Binding-site contacts:
Ligand atom C2 contacts residue THR1119 of chain 1.A at 3.6 Å.
Ligand atom N2 contacts residue THR1119 of chain 1.A at 3.0 Å (h-bond).
Ligand atom O5 contacts residue HIS1120 of chain 1.A at 4.5 Å.
Ligand atom C2 contacts residue ASN1117 of chain 1.A at 2.5 Å.
Ligand atom O7 contacts residue ASN1117 of chain 1.A at 3.4 Å (h-bond).
Ligand atom C5 contacts residue ASN1117 of chain 1.A at 3.8 Å.
Ligand atom C5 contacts residue PHE1122 of chain 1.A at 3.9 Å (hydrophobic).
Ligand atom C7 contacts residue THR1119 of chain 1.A at 4.0 Å.
Ligand atom O4 contacts residue HIS1120 of chain 1.A at 4.2 Å.
Ligand atom C1 contacts residue THR1119 of chain 1.A at 3.7 Å.
Ligand atom C1 contacts residue ASN1117 of chain 1.A at 1.5 Å.
Ligand atom O5 contacts residue PHE1122 of chain 1.A at 3.4 Å.
Ligand atom C3 contacts residue THR1119 of chain 1.A at 3.6 Å.
Ligand atom N2 contacts residue ASN1117 of chain 1.A at 2.9 Å (h-bond).
Ligand atom O7 contacts residue HIS1120 of chain 1.A at 3.7 Å.
Ligand atom C4 contacts residue HIS1120 of chain 1.A at 4.4 Å.
Ligand atom C8 contacts residue THR1119 of chain 1.A at 3.9 Å.
Ligand atom C5 contacts residue HIS1120 of chain 1.A at 3.9 Å.
Ligand atom C1 contacts residue PHE1122 of chain 1.A at 4.1 Å (hydrophobic).
Ligand atom C1 contacts residue HIS1120 of chain 1.A at 4.1 Å.
Ligand atom C6 contacts residue PHE1122 of chain 1.A at 3.9 Å (hydrophobic).
Ligand atom C3 contacts residue HIS1120 of chain 1.A at 4.1 Å.
Ligand atom C3 contacts residue ASN1117 of chain 1.A at 3.8 Å.
Ligand atom C4 contacts residue ASN1117 of chain 1.A at 4.3 Å.
Ligand atom C8 contacts residue ASN1117 of chain 1.A at 3.1 Å.
Ligand atom O3 contacts residue THR1119 of chain 1.A at 4.3 Å.
Ligand atom C8 contacts residue HIS1120 of chain 1.A at 3.8 Å.
Ligand atom O5 contacts residue ASN1117 of chain 1.A at 2.4 Å (h-bond).
Ligand atom C7 contacts residue HIS1120 of chain 1.A at 4.1 Å.
Ligand atom C7 contacts residue ASN1117 of chain 1.A at 3.3 Å.

The protein below binds the small molecule below.
Small molecule (SMILES): CC(=O)N[C@H]1[C@H](O[C@H]2[C@H](O)[C@@H](NC(C)=O)CO[C@@H]2CO)O[C@H](CO)[C@@H](O)[C@@H]1O

Sequence of chain 1.A:
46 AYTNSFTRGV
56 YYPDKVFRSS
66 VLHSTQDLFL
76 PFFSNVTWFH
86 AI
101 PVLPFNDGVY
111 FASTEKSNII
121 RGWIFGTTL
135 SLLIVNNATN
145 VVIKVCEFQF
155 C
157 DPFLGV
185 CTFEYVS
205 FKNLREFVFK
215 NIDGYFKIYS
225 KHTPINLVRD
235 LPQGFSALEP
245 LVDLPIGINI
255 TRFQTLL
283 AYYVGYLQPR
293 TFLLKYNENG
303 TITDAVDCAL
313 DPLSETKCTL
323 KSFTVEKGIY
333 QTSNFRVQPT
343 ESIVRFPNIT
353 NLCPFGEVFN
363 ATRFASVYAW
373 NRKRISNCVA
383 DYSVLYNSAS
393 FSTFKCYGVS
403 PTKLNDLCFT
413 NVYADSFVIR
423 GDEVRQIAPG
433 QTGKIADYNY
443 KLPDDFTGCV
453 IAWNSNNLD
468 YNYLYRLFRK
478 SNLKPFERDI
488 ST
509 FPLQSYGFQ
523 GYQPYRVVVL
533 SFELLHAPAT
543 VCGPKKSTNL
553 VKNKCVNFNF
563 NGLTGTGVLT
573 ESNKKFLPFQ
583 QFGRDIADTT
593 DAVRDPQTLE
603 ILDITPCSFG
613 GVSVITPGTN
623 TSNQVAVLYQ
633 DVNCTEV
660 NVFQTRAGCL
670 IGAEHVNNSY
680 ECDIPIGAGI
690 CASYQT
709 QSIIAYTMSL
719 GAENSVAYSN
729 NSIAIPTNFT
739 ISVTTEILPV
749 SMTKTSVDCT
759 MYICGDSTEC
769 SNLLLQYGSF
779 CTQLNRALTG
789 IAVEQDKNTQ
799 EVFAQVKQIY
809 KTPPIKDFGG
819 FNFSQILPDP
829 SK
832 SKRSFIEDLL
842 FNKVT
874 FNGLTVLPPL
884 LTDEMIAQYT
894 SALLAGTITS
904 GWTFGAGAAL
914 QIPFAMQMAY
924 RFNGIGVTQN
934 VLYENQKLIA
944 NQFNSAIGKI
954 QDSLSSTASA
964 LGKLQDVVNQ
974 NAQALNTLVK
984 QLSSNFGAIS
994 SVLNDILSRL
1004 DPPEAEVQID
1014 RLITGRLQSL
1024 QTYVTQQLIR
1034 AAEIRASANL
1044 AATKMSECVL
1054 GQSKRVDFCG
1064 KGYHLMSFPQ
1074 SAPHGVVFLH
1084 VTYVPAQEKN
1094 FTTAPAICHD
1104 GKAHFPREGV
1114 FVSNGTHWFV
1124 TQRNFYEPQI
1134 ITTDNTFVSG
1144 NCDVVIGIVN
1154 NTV